Sequence of chain 1.A:
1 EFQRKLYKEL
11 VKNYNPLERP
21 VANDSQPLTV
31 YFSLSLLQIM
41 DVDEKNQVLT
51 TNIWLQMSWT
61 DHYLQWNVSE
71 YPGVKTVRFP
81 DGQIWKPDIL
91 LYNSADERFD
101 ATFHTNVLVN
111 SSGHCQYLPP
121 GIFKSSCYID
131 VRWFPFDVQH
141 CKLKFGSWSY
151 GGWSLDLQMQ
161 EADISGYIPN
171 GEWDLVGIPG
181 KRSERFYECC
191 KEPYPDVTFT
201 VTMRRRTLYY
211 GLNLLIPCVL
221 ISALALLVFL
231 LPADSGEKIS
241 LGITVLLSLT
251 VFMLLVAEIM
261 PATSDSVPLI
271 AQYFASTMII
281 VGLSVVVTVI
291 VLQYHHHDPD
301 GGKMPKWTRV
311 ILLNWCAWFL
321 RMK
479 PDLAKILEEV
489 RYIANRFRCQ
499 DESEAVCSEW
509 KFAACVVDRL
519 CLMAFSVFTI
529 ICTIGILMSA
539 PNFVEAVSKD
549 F

Binding-site contacts:
Ligand atom O11 contacts residue MET253 of chain 1.A at 3.3 Å.
Ligand atom C01 contacts residue VAL251 of chain 1.B at 3.6 Å (hydrophobic).
Ligand atom C13 contacts residue MET253 of chain 1.A at 3.9 Å (hydrophobic).
Ligand atom C10 contacts residue LEU212 of chain 1.B at 3.4 Å (hydrophobic).
Ligand atom O17 contacts residue VAL267 of chain 1.A at 3.0 Å.
Ligand atom N12 contacts residue ASN213 of chain 1.B at 2.4 Å (h-bond).
Ligand atom O17 contacts residue ALA271 of chain 1.A at 3.6 Å.
Ligand atom N18 contacts residue ASN213 of chain 1.B at 3.7 Å.
Ligand atom CL1 contacts residue MET278 of chain 1.A at 3.6 Å.
Ligand atom C16 contacts residue ALA275 of chain 1.A at 3.7 Å (hydrophobic).
Ligand atom N18 contacts residue ALA271 of chain 1.A at 3.4 Å.
Ligand atom C13 contacts residue LEU212 of chain 1.B at 3.9 Å (hydrophobic).
Ligand atom C15 contacts residue ALA275 of chain 1.A at 3.8 Å (hydrophobic).
Ligand atom O11 contacts residue PRO217 of chain 1.B at 3.8 Å.
Ligand atom C01 contacts residue THR250 of chain 1.A at 3.9 Å.
Ligand atom O02 contacts residue THR250 of chain 1.A at 3.7 Å.
Ligand atom O06 contacts residue ASN213 of chain 1.B at 3.3 Å (h-bond).
Ligand atom C05 contacts residue ASN213 of chain 1.B at 3.5 Å.
Ligand atom O17 contacts residue LEU212 of chain 1.B at 3.8 Å.
Ligand atom CL1 contacts residue ILE221 of chain 1.B at 3.8 Å.
Ligand atom C08 contacts residue ASN213 of chain 1.B at 3.8 Å.
Ligand atom C19 contacts residue MET253 of chain 1.A at 3.9 Å (hydrophobic).
Ligand atom C19 contacts residue PRO217 of chain 1.B at 3.8 Å (hydrophobic).
Ligand atom N09 contacts residue ASN213 of chain 1.B at 2.6 Å (h-bond).
Ligand atom O11 contacts residue POV1 of chain 1.R at 3.4 Å.
Ligand atom C01 contacts residue LEU254 of chain 1.A at 3.8 Å (hydrophobic).
Ligand atom C13 contacts residue ASN213 of chain 1.B at 3.5 Å.
Ligand atom N12 contacts residue LEU212 of chain 1.B at 3.6 Å.
Ligand atom C16 contacts residue POV1 of chain 1.R at 3.6 Å.
Ligand atom N12 contacts residue MET253 of chain 1.A at 3.6 Å.
Ligand atom C08 contacts residue MET253 of chain 1.A at 3.8 Å (hydrophobic).
Ligand atom C04 contacts residue ASN213 of chain 1.B at 3.9 Å.
Ligand atom C07 contacts residue ALA257 of chain 1.A at 3.9 Å (hydrophobic).
Ligand atom C05 contacts residue MET253 of chain 1.A at 3.8 Å (hydrophobic).
Ligand atom C14 contacts residue ALA275 of chain 1.A at 3.6 Å (hydrophobic).
Ligand atom O11 contacts residue LEU212 of chain 1.B at 3.4 Å (h-bond).
Ligand atom O02 contacts residue PHE252 of chain 1.B at 3.7 Å.
Ligand atom C10 contacts residue MET253 of chain 1.A at 3.3 Å (hydrophobic).
Ligand atom C10 contacts residue ASN213 of chain 1.B at 2.9 Å.
Ligand atom N09 contacts residue MET253 of chain 1.A at 3.6 Å.

This protein binds this small molecule.
Small molecule (SMILES): COc1cc(OC)c(NC(=O)Nc2cc(C)on2)cc1Cl

Sequence of chain 1.B:
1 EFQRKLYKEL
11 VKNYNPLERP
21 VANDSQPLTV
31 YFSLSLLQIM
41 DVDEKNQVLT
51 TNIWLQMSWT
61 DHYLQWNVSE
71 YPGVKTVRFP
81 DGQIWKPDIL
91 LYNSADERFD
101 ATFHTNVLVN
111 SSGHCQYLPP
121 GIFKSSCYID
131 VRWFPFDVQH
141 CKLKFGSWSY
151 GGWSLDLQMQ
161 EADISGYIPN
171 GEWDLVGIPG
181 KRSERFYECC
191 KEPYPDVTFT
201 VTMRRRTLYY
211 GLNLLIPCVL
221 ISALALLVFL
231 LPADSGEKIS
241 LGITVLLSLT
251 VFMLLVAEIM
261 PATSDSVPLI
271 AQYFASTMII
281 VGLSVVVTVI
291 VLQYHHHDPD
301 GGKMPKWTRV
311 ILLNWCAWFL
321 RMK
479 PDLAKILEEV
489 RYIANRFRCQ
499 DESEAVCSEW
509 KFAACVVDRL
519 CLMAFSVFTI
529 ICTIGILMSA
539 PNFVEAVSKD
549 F